This small molecule binds to this protein.
Small molecule (SMILES): CC(=O)N[C@@H]1[C@@H](O)[C@H](O)[C@@H](CO)O[C@H]1O

Sequence of chain 1.M:
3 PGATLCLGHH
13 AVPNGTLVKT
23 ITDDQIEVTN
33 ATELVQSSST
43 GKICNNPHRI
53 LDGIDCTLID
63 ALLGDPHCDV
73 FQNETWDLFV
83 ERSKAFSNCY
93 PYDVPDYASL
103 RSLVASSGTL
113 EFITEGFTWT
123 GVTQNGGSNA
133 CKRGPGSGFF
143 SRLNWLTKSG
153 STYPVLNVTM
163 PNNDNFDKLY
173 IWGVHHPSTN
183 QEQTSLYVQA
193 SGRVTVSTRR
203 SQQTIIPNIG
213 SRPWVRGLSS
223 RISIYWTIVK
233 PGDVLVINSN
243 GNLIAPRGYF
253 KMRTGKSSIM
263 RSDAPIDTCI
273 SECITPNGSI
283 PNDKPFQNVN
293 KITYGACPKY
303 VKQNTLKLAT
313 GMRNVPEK

Binding-site contacts:
Ligand atom N2 contacts residue ASN75 of chain 1.M at 2.8 Å (h-bond).
Ligand atom C6 contacts residue ILE115 of chain 1.M at 4.0 Å (hydrophobic).
Ligand atom O4 contacts residue ILE115 of chain 1.M at 4.4 Å.
Ligand atom O5 contacts residue ASN75 of chain 1.M at 2.4 Å (h-bond).
Ligand atom C5 contacts residue ILE115 of chain 1.M at 4.2 Å (hydrophobic).
Ligand atom C5 contacts residue GLU113 of chain 1.M at 4.3 Å.
Ligand atom C3 contacts residue ASN75 of chain 1.M at 3.7 Å.
Ligand atom O5 contacts residue GLU113 of chain 1.M at 3.7 Å.
Ligand atom C1 contacts residue ASN75 of chain 1.M at 1.4 Å.
Ligand atom N2 contacts residue PHE114 of chain 1.M at 4.4 Å.
Ligand atom C3 contacts residue PHE114 of chain 1.M at 4.2 Å (hydrophobic).
Ligand atom C1 contacts residue PHE114 of chain 1.M at 3.7 Å (hydrophobic).
Ligand atom O5 contacts residue PHE114 of chain 1.M at 4.2 Å.
Ligand atom C6 contacts residue GLU113 of chain 1.M at 3.1 Å.
Ligand atom C8 contacts residue ASN75 of chain 1.M at 4.4 Å.
Ligand atom O6 contacts residue GLU113 of chain 1.M at 2.7 Å (salt-bridge).
Ligand atom C2 contacts residue PHE114 of chain 1.M at 4.3 Å (hydrophobic).
Ligand atom C5 contacts residue PHE114 of chain 1.M at 4.0 Å (hydrophobic).
Ligand atom C4 contacts residue ASN75 of chain 1.M at 4.1 Å.
Ligand atom C7 contacts residue ASN75 of chain 1.M at 3.2 Å.
Ligand atom C5 contacts residue ASN75 of chain 1.M at 3.7 Å.
Ligand atom C2 contacts residue ASN75 of chain 1.M at 2.3 Å.
Ligand atom O7 contacts residue ASN75 of chain 1.M at 3.4 Å (h-bond).